Sequence of chain 1.B:
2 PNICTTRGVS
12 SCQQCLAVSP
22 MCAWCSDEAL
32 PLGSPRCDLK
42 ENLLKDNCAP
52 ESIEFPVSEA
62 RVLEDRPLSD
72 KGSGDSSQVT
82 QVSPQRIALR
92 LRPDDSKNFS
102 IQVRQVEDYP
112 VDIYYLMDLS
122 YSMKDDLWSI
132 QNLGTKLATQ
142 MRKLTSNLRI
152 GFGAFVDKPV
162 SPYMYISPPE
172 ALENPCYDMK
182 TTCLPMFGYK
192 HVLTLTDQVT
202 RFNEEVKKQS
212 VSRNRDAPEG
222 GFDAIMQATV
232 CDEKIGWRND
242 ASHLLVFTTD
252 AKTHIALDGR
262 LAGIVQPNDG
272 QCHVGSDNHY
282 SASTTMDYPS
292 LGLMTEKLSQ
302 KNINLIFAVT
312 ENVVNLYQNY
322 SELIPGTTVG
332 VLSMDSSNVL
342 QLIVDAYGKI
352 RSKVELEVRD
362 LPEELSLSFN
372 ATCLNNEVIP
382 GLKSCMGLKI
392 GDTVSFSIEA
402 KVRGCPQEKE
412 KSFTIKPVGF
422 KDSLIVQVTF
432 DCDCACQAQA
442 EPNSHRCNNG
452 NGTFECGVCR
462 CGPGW

Binding-site contacts:
Ligand atom O5 contacts residue PRO381 of chain 1.B at 4.1 Å.
Ligand atom N2 contacts residue GLU400 of chain 1.B at 4.2 Å.
Ligand atom C1 contacts residue ASN371 of chain 1.B at 1.4 Å.
Ligand atom C7 contacts residue GLU400 of chain 1.B at 4.4 Å.
Ligand atom C8 contacts residue SER369 of chain 1.B at 3.3 Å.
Ligand atom C7 contacts residue SER398 of chain 1.B at 3.5 Å.
Ligand atom C8 contacts residue ASN371 of chain 1.B at 3.9 Å.
Ligand atom O7 contacts residue ASN371 of chain 1.B at 3.0 Å (h-bond).
Ligand atom C2 contacts residue ASN371 of chain 1.B at 2.1 Å.
Ligand atom C8 contacts residue ILE399 of chain 1.B at 3.8 Å (hydrophobic).
Ligand atom O7 contacts residue SER398 of chain 1.B at 2.5 Å (h-bond).
Ligand atom O6 contacts residue PRO381 of chain 1.B at 3.0 Å.
Ligand atom C6 contacts residue PRO381 of chain 1.B at 4.2 Å (hydrophobic).
Ligand atom N2 contacts residue ASN371 of chain 1.B at 2.7 Å (h-bond).
Ligand atom C7 contacts residue ASN371 of chain 1.B at 2.9 Å.
Ligand atom O5 contacts residue ASN371 of chain 1.B at 2.4 Å (h-bond).
Ligand atom O3 contacts residue ASN371 of chain 1.B at 4.5 Å.
Ligand atom C4 contacts residue ASN371 of chain 1.B at 4.1 Å.
Ligand atom C5 contacts residue ASN371 of chain 1.B at 3.6 Å.
Ligand atom C3 contacts residue ASN371 of chain 1.B at 3.6 Å.
Ligand atom C8 contacts residue GLU400 of chain 1.B at 3.6 Å.
Ligand atom C8 contacts residue SER398 of chain 1.B at 3.4 Å.

This small molecule binds to this protein.
Small molecule (SMILES): CC(=O)N[C@H]1[C@H](O[C@H]2[C@H](O)[C@@H](NC(C)=O)CO[C@@H]2CO)O[C@H](CO)[C@@H](O)[C@@H]1O